This small molecule binds to this protein.
Small molecule (SMILES): CSCC[C@H](NC(=O)[C@H](Cc1ccccc1)NC(=O)[C@H]1CCCN1C(=O)[C@@H](N)CCCN=C(N)N)C(=O)NCC(=O)N[C@@H](C=O)[C@@H](C)O

Sequence of chain 38.P:
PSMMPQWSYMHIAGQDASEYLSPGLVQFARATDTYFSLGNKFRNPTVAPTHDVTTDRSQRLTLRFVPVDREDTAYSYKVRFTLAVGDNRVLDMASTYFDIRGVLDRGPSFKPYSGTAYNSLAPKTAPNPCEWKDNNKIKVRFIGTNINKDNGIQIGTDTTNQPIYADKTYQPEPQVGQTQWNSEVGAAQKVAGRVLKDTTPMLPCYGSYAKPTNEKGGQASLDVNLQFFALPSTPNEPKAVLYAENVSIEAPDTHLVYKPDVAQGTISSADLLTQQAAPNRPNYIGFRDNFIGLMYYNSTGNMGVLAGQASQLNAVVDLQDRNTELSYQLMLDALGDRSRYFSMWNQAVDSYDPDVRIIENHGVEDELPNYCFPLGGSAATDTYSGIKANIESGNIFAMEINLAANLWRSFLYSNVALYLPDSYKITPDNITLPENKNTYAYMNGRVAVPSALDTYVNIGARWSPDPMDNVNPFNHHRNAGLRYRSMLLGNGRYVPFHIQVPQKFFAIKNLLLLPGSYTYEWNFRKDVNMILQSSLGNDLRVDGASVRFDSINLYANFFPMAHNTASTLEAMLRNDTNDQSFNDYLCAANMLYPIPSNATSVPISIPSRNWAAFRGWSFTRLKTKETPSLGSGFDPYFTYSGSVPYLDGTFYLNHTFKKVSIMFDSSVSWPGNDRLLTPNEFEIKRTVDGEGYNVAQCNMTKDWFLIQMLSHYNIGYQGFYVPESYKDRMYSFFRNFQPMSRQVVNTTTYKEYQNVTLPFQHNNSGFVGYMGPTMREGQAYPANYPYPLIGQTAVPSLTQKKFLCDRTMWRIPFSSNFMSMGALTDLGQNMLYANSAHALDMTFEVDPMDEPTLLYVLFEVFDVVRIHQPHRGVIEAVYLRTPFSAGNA

Sequence of chain 38.N:
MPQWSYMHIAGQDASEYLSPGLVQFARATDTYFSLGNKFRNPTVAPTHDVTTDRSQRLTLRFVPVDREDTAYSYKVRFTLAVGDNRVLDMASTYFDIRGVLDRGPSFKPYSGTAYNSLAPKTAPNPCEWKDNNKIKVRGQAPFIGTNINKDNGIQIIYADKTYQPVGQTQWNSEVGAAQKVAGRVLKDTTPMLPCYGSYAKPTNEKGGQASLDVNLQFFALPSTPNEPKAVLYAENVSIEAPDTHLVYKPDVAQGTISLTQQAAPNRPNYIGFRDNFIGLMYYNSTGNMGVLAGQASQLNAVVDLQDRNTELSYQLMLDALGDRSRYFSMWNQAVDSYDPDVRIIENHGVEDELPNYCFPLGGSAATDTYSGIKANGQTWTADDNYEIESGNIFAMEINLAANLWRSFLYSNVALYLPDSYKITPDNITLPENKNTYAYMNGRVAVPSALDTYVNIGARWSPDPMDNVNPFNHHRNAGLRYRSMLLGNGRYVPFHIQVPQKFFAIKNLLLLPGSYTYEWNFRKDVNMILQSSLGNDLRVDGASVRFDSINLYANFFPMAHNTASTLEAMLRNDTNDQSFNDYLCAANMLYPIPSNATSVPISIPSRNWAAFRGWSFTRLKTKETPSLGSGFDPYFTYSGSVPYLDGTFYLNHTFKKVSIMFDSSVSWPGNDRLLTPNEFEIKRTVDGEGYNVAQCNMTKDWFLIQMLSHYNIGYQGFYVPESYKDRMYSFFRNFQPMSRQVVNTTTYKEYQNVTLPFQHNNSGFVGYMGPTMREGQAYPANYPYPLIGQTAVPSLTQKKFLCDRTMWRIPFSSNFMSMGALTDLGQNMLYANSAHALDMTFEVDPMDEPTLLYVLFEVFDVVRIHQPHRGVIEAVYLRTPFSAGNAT

Binding-site contacts:
Ligand atom CB contacts residue VAL56 of chain 38.O at 4.2 Å (hydrophobic).
Ligand atom C contacts residue PRO48 of chain 38.O at 3.9 Å (hydrophobic).
Ligand atom NH1 contacts residue MET606 of chain 38.O at 4.0 Å.
Ligand atom CE2 contacts residue ASP55 of chain 38.O at 3.6 Å.
Ligand atom CD2 contacts residue HIS54 of chain 38.O at 4.4 Å.
Ligand atom O contacts residue PRO48 of chain 38.O at 3.4 Å.
Ligand atom CD1 contacts residue TYR38 of chain 38.N at 4.4 Å (hydrophobic).
Ligand atom N contacts residue PRO52 of chain 38.O at 4.0 Å.
Ligand atom OG1 contacts residue THR49 of chain 38.O at 4.2 Å.
Ligand atom CD1 contacts residue ALA34 of chain 38.N at 4.3 Å (hydrophobic).
Ligand atom C contacts residue VAL50 of chain 38.O at 3.6 Å (hydrophobic).
Ligand atom O contacts residue VAL50 of chain 38.O at 3.7 Å.
Ligand atom CB contacts residue TYR38 of chain 38.N at 3.6 Å (hydrophobic).
Ligand atom N contacts residue VAL50 of chain 38.O at 3.6 Å (h-bond).
Ligand atom NH1 contacts residue PHE31 of chain 38.N at 3.0 Å.
Ligand atom CA contacts residue ALA51 of chain 38.O at 4.4 Å (hydrophobic).
Ligand atom CA contacts residue PRO52 of chain 38.O at 4.1 Å (hydrophobic).
Ligand atom CD2 contacts residue ASP55 of chain 38.O at 3.8 Å.
Ligand atom N contacts residue VAL50 of chain 38.O at 4.2 Å.
Ligand atom O contacts residue PRO52 of chain 38.O at 4.0 Å.
Ligand atom CB contacts residue PRO48 of chain 38.O at 3.9 Å (hydrophobic).
Ligand atom CB contacts residue THR49 of chain 38.O at 4.0 Å.
Ligand atom NH2 contacts residue THR602 of chain 38.O at 4.4 Å.
Ligand atom CB contacts residue ALA34 of chain 38.N at 4.3 Å (hydrophobic).
Ligand atom CG contacts residue TYR38 of chain 38.N at 3.7 Å (hydrophobic).
Ligand atom NH1 contacts residue GLY27 of chain 38.N at 4.4 Å.
Ligand atom CA contacts residue VAL50 of chain 38.O at 3.0 Å (hydrophobic).
Ligand atom NH2 contacts residue MET606 of chain 38.O at 4.2 Å.
Ligand atom O contacts residue ALA34 of chain 38.N at 4.1 Å.
Ligand atom CD2 contacts residue VAL56 of chain 38.O at 3.8 Å (hydrophobic).
Ligand atom CZ contacts residue PHE31 of chain 38.N at 4.3 Å (hydrophobic).
Ligand atom CD2 contacts residue TYR38 of chain 38.N at 3.8 Å (hydrophobic).
Ligand atom OG1 contacts residue PRO48 of chain 38.O at 3.1 Å.
Ligand atom CB contacts residue PRO52 of chain 38.O at 3.8 Å (hydrophobic).
Ligand atom C contacts residue PRO52 of chain 38.O at 4.2 Å (hydrophobic).
Ligand atom CE2 contacts residue THR599 of chain 38.O at 4.2 Å.
Ligand atom O contacts residue GLY17 of chain 38.O at 4.0 Å.
Ligand atom O contacts residue THR49 of chain 38.O at 4.2 Å.
Ligand atom CZ contacts residue PHE31 of chain 38.N at 4.2 Å (hydrophobic).
Ligand atom CA contacts residue PRO48 of chain 38.O at 4.2 Å (hydrophobic).

Sequence of chain 38.O:
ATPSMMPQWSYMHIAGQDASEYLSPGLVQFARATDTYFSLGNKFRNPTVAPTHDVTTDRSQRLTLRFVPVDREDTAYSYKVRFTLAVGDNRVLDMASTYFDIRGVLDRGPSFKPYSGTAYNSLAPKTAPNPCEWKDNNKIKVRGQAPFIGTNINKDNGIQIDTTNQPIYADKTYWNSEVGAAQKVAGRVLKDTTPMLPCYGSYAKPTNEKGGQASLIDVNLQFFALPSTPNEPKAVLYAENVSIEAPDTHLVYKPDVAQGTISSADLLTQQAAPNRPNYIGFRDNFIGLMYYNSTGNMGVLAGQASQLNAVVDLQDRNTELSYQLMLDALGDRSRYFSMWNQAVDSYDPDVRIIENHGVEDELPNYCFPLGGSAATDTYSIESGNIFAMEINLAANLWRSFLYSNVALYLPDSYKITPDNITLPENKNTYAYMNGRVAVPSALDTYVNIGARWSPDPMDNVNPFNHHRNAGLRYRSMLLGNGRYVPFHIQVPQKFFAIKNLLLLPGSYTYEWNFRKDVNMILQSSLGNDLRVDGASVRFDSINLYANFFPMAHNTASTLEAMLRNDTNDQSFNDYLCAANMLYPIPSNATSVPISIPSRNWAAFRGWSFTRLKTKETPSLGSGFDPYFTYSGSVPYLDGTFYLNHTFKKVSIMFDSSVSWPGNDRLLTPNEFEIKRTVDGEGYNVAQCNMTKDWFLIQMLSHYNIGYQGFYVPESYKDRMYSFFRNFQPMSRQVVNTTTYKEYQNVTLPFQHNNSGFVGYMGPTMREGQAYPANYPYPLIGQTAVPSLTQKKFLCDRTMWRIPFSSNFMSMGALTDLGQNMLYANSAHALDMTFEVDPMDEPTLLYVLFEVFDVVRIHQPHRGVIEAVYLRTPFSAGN